This small molecule binds to this protein.
Small molecule (SMILES): CC(C)[C@H](O)[C@@]1(C=O)NC(=O)[C@H](C)[C@@H]1O

Sequence of chain 1.K:
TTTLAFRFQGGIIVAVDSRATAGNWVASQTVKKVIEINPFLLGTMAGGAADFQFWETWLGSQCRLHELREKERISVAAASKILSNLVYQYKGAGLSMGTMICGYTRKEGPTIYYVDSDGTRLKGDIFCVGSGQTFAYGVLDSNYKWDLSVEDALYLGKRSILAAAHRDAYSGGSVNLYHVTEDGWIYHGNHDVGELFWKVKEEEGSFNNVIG

Binding-site contacts:
Ligand atom O7 contacts residue ALA46 of chain 1.K at 3.6 Å.
Ligand atom C15 contacts residue LYS33 of chain 1.K at 4.3 Å.
Ligand atom C14 contacts residue THR1 of chain 1.K at 3.5 Å.
Ligand atom C15 contacts residue ARG19 of chain 1.K at 4.3 Å.
Ligand atom C5 contacts residue GLY47 of chain 1.K at 4.2 Å.
Ligand atom O8 contacts residue SER131 of chain 1.K at 3.8 Å.
Ligand atom C14 contacts residue ALA46 of chain 1.K at 4.4 Å (hydrophobic).
Ligand atom C15 contacts residue ALA20 of chain 1.K at 3.7 Å (hydrophobic).
Ligand atom C2 contacts residue THR1 of chain 1.K at 4.3 Å.
Ligand atom C3 contacts residue GLY47 of chain 1.K at 3.9 Å.
Ligand atom O12 contacts residue ALA20 of chain 1.K at 3.5 Å.
Ligand atom O12 contacts residue THR1 of chain 1.K at 4.1 Å.
Ligand atom C11 contacts residue THR1 of chain 1.K at 2.9 Å.
Ligand atom C5 contacts residue THR1 of chain 1.K at 2.4 Å.
Ligand atom N4 contacts residue GLY47 of chain 1.K at 3.1 Å (h-bond).
Ligand atom O7 contacts residue GLY47 of chain 1.K at 2.9 Å (h-bond).
Ligand atom O12 contacts residue THR21 of chain 1.K at 3.4 Å (h-bond).
Ligand atom C1 contacts residue THR1 of chain 1.K at 2.9 Å.
Ligand atom C14 contacts residue GLY47 of chain 1.K at 3.6 Å.
Ligand atom N4 contacts residue THR1 of chain 1.K at 3.6 Å.
Ligand atom C11 contacts residue LYS33 of chain 1.K at 4.2 Å.
Ligand atom O7 contacts residue THR1 of chain 1.K at 2.3 Å (h-bond).
Ligand atom C15 contacts residue ALA49 of chain 1.K at 4.1 Å (hydrophobic).
Ligand atom C11 contacts residue ALA20 of chain 1.K at 4.3 Å (hydrophobic).
Ligand atom C13 contacts residue GLY47 of chain 1.K at 3.8 Å.
Ligand atom O12 contacts residue ARG19 of chain 1.K at 4.2 Å.
Ligand atom C9 contacts residue THR21 of chain 1.K at 4.3 Å.
Ligand atom O10 contacts residue GLY47 of chain 1.K at 3.9 Å.
Ligand atom C14 contacts residue LYS33 of chain 1.K at 4.1 Å.
Ligand atom C2 contacts residue THR21 of chain 1.K at 4.0 Å.
Ligand atom C11 contacts residue ARG19 of chain 1.K at 4.0 Å.
Ligand atom C6 contacts residue GLY47 of chain 1.K at 4.1 Å.
Ligand atom O8 contacts residue TYR170 of chain 1.K at 4.3 Å.
Ligand atom C1 contacts residue THR21 of chain 1.K at 4.1 Å.
Ligand atom C15 contacts residue MET45 of chain 1.K at 3.9 Å (hydrophobic).
Ligand atom C6 contacts residue THR1 of chain 1.K at 1.4 Å.
Ligand atom C13 contacts residue MET45 of chain 1.K at 4.3 Å (hydrophobic).
Ligand atom C13 contacts residue THR1 of chain 1.K at 3.7 Å.
Ligand atom C14 contacts residue MET45 of chain 1.K at 3.4 Å (hydrophobic).
Ligand atom O8 contacts residue THR1 of chain 1.K at 2.8 Å (h-bond).